Sequence of chain 1.B:
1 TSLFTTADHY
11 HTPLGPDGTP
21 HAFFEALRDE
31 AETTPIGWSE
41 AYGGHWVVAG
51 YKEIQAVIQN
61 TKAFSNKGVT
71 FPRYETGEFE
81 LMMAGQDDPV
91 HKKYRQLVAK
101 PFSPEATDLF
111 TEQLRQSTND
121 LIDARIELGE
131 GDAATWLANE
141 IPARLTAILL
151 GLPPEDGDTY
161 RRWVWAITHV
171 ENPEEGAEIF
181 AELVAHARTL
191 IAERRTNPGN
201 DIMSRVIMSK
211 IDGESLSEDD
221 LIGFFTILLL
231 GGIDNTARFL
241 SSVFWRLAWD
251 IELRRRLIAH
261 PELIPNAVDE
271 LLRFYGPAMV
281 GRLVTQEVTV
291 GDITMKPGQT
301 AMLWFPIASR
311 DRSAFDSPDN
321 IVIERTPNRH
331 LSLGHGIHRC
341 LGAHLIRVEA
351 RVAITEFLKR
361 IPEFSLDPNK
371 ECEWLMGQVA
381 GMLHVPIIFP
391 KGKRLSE

Binding-site contacts:
Ligand atom C7 contacts residue GLY231 of chain 1.B at 3.7 Å.
Ligand atom C9 contacts residue VAL280 of chain 1.B at 3.6 Å (hydrophobic).
Ligand atom C6 contacts residue TYR74 of chain 1.B at 3.9 Å (hydrophobic).
Ligand atom C8 contacts residue ASN235 of chain 1.B at 3.8 Å.
Ligand atom C7 contacts residue LEU230 of chain 1.B at 4.1 Å (hydrophobic).
Ligand atom C5 contacts residue TYR74 of chain 1.B at 3.9 Å (hydrophobic).
Ligand atom C4 contacts residue VAL280 of chain 1.B at 4.3 Å (hydrophobic).
Ligand atom C9 contacts residue ALA278 of chain 1.B at 3.6 Å (hydrophobic).
Ligand atom C2 contacts residue ILE227 of chain 1.B at 4.0 Å (hydrophobic).
Ligand atom C4 contacts residue GLN378 of chain 1.B at 4.4 Å.
Ligand atom C10 contacts residue TYR74 of chain 1.B at 3.8 Å (hydrophobic).
Ligand atom C5 contacts residue THR70 of chain 1.B at 3.7 Å.
Ligand atom C7 contacts residue ASN235 of chain 1.B at 3.9 Å.
Ligand atom C5 contacts residue LEU81 of chain 1.B at 4.1 Å (hydrophobic).
Ligand atom C10 contacts residue VAL379 of chain 1.B at 3.6 Å (hydrophobic).
Ligand atom O contacts residue ASN235 of chain 1.B at 2.9 Å (h-bond).
Ligand atom C9 contacts residue ASN235 of chain 1.B at 3.9 Å.
Ligand atom C1 contacts residue ASN235 of chain 1.B at 4.0 Å.
Ligand atom C10 contacts residue ALA278 of chain 1.B at 4.2 Å (hydrophobic).
Ligand atom C6 contacts residue LEU230 of chain 1.B at 4.3 Å (hydrophobic).
Ligand atom C4 contacts residue VAL69 of chain 1.B at 4.2 Å (hydrophobic).
Ligand atom C3 contacts residue VAL69 of chain 1.B at 4.0 Å (hydrophobic).
Ligand atom C10 contacts residue ASN235 of chain 1.B at 3.9 Å.
Ligand atom C10 contacts residue GLN378 of chain 1.B at 4.1 Å.
Ligand atom C2 contacts residue ALA84 of chain 1.B at 4.0 Å (hydrophobic).
Ligand atom C9 contacts residue HEM1 of chain 1.E at 3.6 Å.
Ligand atom C2 contacts residue HEM1 of chain 1.E at 3.9 Å.
Ligand atom C3 contacts residue ALA84 of chain 1.B at 3.7 Å (hydrophobic).
Ligand atom C3 contacts residue HEM1 of chain 1.E at 4.2 Å.
Ligand atom C6 contacts residue LEU81 of chain 1.B at 4.4 Å (hydrophobic).
Ligand atom C7 contacts residue ILE227 of chain 1.B at 4.0 Å (hydrophobic).
Ligand atom C8 contacts residue VAL280 of chain 1.B at 4.5 Å (hydrophobic).

A protein and the small-molecule ligand that binds it are described below.
Small molecule (SMILES): CC12CCC(CC1)C(C)(C)O2